Binding-site contacts:
Ligand atom C23 contacts residue LEU39 of chain 1.A at 3.9 Å (hydrophobic).
Ligand atom C38 contacts residue MET47 of chain 1.A at 3.7 Å (hydrophobic).
Ligand atom C23 contacts residue TYR85 of chain 1.A at 3.7 Å (hydrophobic).
Ligand atom C7 contacts residue LEU39 of chain 1.A at 3.6 Å (hydrophobic).
Ligand atom CL1 contacts residue PHE71 of chain 1.A at 3.6 Å.
Ligand atom C3 contacts residue ILE84 of chain 1.A at 3.8 Å (hydrophobic).
Ligand atom C19 contacts residue PHE40 of chain 1.A at 3.3 Å (hydrophobic).
Ligand atom C10 contacts residue GLY43 of chain 1.A at 3.8 Å.
Ligand atom C33 contacts residue GLN57 of chain 1.A at 3.5 Å.
Ligand atom O18 contacts residue LEU39 of chain 1.A at 3.6 Å.
Ligand atom C11 contacts residue LEU39 of chain 1.A at 3.5 Å (hydrophobic).
Ligand atom C41 contacts residue HIS81 of chain 1.A at 3.5 Å.
Ligand atom C36 contacts residue GLN57 of chain 1.A at 3.7 Å.
Ligand atom C7 contacts residue LEU42 of chain 1.A at 3.8 Å (hydrophobic).
Ligand atom C31 contacts residue TYR85 of chain 1.A at 3.9 Å (hydrophobic).
Ligand atom C29 contacts residue MET47 of chain 1.A at 3.9 Å (hydrophobic).
Ligand atom O18 contacts residue GLN9 of chain 1.A at 3.0 Å (h-bond).
Ligand atom C37 contacts residue GLN57 of chain 1.A at 3.2 Å.
Ligand atom O21 contacts residue GLN9 of chain 1.A at 3.5 Å (h-bond).
Ligand atom C30 contacts residue GLY43 of chain 1.A at 3.8 Å.
Ligand atom N32 contacts residue VAL78 of chain 1.A at 3.9 Å.
Ligand atom C19 contacts residue GLN9 of chain 1.A at 3.5 Å.
Ligand atom C11 contacts residue PHE40 of chain 1.A at 3.9 Å (hydrophobic).
Ligand atom C17 contacts residue LEU39 of chain 1.A at 3.8 Å (hydrophobic).
Ligand atom C7 contacts residue GLY43 of chain 1.A at 3.9 Å.
Ligand atom C33 contacts residue TYR52 of chain 1.A at 3.5 Å (hydrophobic).
Ligand atom C6 contacts residue LEU39 of chain 1.A at 3.2 Å (hydrophobic).
Ligand atom N32 contacts residue GLN57 of chain 1.A at 3.7 Å.
Ligand atom CL1 contacts residue ILE46 of chain 1.A at 3.8 Å.
Ligand atom C28 contacts residue VAL78 of chain 1.A at 3.7 Å (hydrophobic).
Ligand atom C34 contacts residue GLN57 of chain 1.A at 3.2 Å.
Ligand atom C16 contacts residue LEU39 of chain 1.A at 3.8 Å (hydrophobic).
Ligand atom CL1 contacts residue PHE76 of chain 1.A at 3.9 Å.
Ligand atom C40 contacts residue GLN57 of chain 1.A at 3.9 Å.
Ligand atom C2 contacts residue ILE46 of chain 1.A at 3.9 Å (hydrophobic).
Ligand atom O24 contacts residue GLY43 of chain 1.A at 3.7 Å.
Ligand atom C39 contacts residue MET47 of chain 1.A at 3.4 Å (hydrophobic).
Ligand atom N35 contacts residue GLN57 of chain 1.A at 3.3 Å (h-bond).
Ligand atom C41 contacts residue ILE84 of chain 1.A at 3.9 Å (hydrophobic).
Ligand atom C6 contacts residue GLY43 of chain 1.A at 3.9 Å.

Sequence of chain 1.A:
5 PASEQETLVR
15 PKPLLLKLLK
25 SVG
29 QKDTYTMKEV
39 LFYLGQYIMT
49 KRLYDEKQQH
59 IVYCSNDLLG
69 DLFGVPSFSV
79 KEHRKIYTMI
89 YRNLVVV

The small molecule below binds the protein below.
Small molecule (SMILES): CC[C@@H](C)Oc1cc2c(cc1OC)CC(=O)N(c1ccc(N(C)Cc3ccncc3)cc1)[C@H]2c1ccc(Cl)cc1